Binding-site contacts:
Ligand atom C8 contacts residue ASN141 of chain 1.B at 4.1 Å.
Ligand atom C7 contacts residue SER306 of chain 1.B at 3.6 Å.
Ligand atom O6 contacts residue ASP90 of chain 1.B at 4.1 Å.
Ligand atom C8 contacts residue VAL133 of chain 1.B at 4.3 Å (hydrophobic).
Ligand atom C1 contacts residue SER306 of chain 1.B at 3.8 Å.
Ligand atom C2 contacts residue ASN305 of chain 1.B at 4.3 Å.
Ligand atom C4 contacts residue ASP90 of chain 1.B at 4.0 Å.
Ligand atom N2 contacts residue SER306 of chain 1.B at 2.8 Å (h-bond).
Ligand atom C2 contacts residue ASP90 of chain 1.B at 4.3 Å.
Ligand atom N2 contacts residue ASN141 of chain 1.B at 3.4 Å (h-bond).
Ligand atom C3 contacts residue ASP90 of chain 1.B at 4.3 Å.
Ligand atom O5 contacts residue ASN305 of chain 1.B at 4.0 Å.
Ligand atom C1 contacts residue ASN141 of chain 1.B at 3.1 Å.
Ligand atom C8 contacts residue SER306 of chain 1.B at 3.4 Å.
Ligand atom C3 contacts residue ASN305 of chain 1.B at 3.9 Å.
Ligand atom C2 contacts residue ASN141 of chain 1.B at 3.6 Å.
Ligand atom O5 contacts residue ASN141 of chain 1.B at 3.9 Å.
Ligand atom O7 contacts residue PRO91 of chain 1.B at 3.9 Å.
Ligand atom C8 contacts residue LEU140 of chain 1.B at 3.9 Å (hydrophobic).
Ligand atom O4 contacts residue ASN305 of chain 1.B at 4.3 Å.
Ligand atom C8 contacts residue ASN239 of chain 1.B at 4.0 Å.
Ligand atom C3 contacts residue SER306 of chain 1.B at 4.3 Å.
Ligand atom O7 contacts residue VAL133 of chain 1.B at 4.4 Å.
Ligand atom O7 contacts residue ASP90 of chain 1.B at 4.4 Å.
Ligand atom O4 contacts residue ASP90 of chain 1.B at 4.3 Å.
Ligand atom C5 contacts residue ASN305 of chain 1.B at 3.6 Å.
Ligand atom O7 contacts residue ASN141 of chain 1.B at 3.4 Å (h-bond).
Ligand atom C4 contacts residue ASN305 of chain 1.B at 4.2 Å.
Ligand atom C7 contacts residue ASN141 of chain 1.B at 3.3 Å.
Ligand atom C1 contacts residue ASN305 of chain 1.B at 3.6 Å.
Ligand atom O3 contacts residue ASP90 of chain 1.B at 3.8 Å.
Ligand atom C2 contacts residue SER306 of chain 1.B at 3.8 Å.
Ligand atom O3 contacts residue CYS304 of chain 1.B at 3.7 Å.

Sequence of chain 1.B:
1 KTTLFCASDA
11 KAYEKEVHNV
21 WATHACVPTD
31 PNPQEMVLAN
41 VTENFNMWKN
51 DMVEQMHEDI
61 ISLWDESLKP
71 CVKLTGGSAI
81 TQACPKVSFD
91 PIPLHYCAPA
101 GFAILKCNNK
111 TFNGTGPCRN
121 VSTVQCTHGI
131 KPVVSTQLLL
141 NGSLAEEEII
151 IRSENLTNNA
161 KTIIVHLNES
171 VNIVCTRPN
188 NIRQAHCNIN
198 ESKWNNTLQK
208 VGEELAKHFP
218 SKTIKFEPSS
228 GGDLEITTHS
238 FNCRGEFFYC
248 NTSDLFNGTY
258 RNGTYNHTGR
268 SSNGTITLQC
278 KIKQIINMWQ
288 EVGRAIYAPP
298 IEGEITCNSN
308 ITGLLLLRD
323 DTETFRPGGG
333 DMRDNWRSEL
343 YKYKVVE

A protein and the small-molecule ligand that binds it are described below.
Small molecule (SMILES): CC(=O)N[C@@H]1[C@@H](O)[C@H](O)[C@@H](CO)O[C@H]1O